The small molecule below binds the protein below.
Small molecule (SMILES): CC(=O)N[C@H]1[C@H](O[C@H]2[C@H](O)[C@@H](NC(C)=O)CO[C@@H]2CO)O[C@H](CO)[C@@H](O)[C@@H]1O

Binding-site contacts:
Ligand atom N2 contacts residue ASN1074 of chain 1.A at 2.9 Å (h-bond).
Ligand atom C7 contacts residue ALA706 of chain 1.A at 4.4 Å (hydrophobic).
Ligand atom C3 contacts residue ASN1074 of chain 1.A at 3.9 Å.
Ligand atom O7 contacts residue ALA706 of chain 1.A at 4.2 Å.
Ligand atom C8 contacts residue GLU1072 of chain 1.A at 3.2 Å.
Ligand atom C1 contacts residue ASN1074 of chain 1.A at 1.5 Å.
Ligand atom C5 contacts residue ASN1074 of chain 1.A at 3.6 Å.
Ligand atom O5 contacts residue ASN1074 of chain 1.A at 2.4 Å (h-bond).
Ligand atom C8 contacts residue LYS1073 of chain 1.A at 4.2 Å.
Ligand atom C2 contacts residue ASN1074 of chain 1.A at 2.6 Å.
Ligand atom C7 contacts residue GLU1072 of chain 1.A at 4.4 Å.
Ligand atom O7 contacts residue ASN1074 of chain 1.A at 3.5 Å (h-bond).
Ligand atom C7 contacts residue ASN1074 of chain 1.A at 3.6 Å.
Ligand atom C4 contacts residue ASN1074 of chain 1.A at 4.3 Å.
Ligand atom O4 contacts residue ALA706 of chain 1.A at 3.8 Å.
Ligand atom C5 contacts residue ALA706 of chain 1.A at 3.7 Å (hydrophobic).
Ligand atom C4 contacts residue ALA706 of chain 1.A at 4.3 Å (hydrophobic).
Ligand atom C8 contacts residue ASN1074 of chain 1.A at 4.4 Å.
Ligand atom C6 contacts residue ALA706 of chain 1.A at 4.2 Å (hydrophobic).
Ligand atom N2 contacts residue ALA706 of chain 1.A at 4.2 Å.

Sequence of chain 1.A:
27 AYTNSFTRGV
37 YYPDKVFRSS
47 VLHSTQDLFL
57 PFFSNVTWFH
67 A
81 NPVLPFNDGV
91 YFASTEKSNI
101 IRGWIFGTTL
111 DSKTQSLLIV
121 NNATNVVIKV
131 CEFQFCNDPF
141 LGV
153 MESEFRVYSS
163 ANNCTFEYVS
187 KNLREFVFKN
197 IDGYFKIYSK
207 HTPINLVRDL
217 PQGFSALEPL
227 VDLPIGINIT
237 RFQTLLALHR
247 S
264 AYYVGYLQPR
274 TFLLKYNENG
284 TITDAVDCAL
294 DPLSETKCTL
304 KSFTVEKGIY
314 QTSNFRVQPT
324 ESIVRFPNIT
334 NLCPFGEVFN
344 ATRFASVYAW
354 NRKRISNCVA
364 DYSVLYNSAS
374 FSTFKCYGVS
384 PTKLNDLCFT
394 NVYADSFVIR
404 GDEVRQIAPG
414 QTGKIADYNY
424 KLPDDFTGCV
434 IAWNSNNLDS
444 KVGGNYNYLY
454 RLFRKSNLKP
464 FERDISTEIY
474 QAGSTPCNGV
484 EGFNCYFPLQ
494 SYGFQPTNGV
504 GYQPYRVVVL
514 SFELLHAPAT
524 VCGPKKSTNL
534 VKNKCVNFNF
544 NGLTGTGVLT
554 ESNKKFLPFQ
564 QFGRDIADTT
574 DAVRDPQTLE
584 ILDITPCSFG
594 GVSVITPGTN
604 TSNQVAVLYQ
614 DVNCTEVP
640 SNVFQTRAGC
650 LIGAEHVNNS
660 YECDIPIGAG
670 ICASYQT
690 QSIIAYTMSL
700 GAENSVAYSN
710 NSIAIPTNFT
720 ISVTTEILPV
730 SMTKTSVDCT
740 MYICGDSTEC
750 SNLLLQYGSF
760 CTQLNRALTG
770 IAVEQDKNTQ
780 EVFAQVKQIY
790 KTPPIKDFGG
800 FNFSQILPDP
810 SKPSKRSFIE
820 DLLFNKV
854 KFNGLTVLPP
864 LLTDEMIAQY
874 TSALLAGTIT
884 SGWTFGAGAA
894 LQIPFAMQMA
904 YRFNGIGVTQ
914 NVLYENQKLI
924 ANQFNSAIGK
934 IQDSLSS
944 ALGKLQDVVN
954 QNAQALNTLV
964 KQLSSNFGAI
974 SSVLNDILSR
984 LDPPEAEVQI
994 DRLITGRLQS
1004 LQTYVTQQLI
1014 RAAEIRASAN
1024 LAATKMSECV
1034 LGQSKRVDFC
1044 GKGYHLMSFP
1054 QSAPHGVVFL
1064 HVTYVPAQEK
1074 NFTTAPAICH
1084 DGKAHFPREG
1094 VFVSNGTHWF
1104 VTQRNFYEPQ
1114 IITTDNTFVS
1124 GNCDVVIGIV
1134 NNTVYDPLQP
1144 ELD